The protein below binds the small molecule below.
Small molecule (SMILES): C[C@@H](O)[C@H](NC(=O)[C@@H]1CCCN1)C(=O)N[C@H](C=O)COP(=O)(O)O

Binding-site contacts:
Ligand atom CB contacts residue ARG648 of chain 1.A at 4.2 Å.
Ligand atom OG contacts residue ARG648 of chain 1.A at 3.8 Å.
Ligand atom CB contacts residue LEU427 of chain 1.A at 3.9 Å (hydrophobic).
Ligand atom P contacts residue LYS645 of chain 1.A at 3.7 Å.
Ligand atom CB contacts residue LEU427 of chain 1.A at 4.5 Å (hydrophobic).
Ligand atom O2P contacts residue LEU427 of chain 1.A at 3.8 Å.
Ligand atom CA contacts residue GLU459 of chain 1.A at 4.2 Å.
Ligand atom CB contacts residue TYR462 of chain 1.A at 4.5 Å (hydrophobic).
Ligand atom C contacts residue LEU427 of chain 1.A at 3.6 Å (hydrophobic).
Ligand atom C contacts residue LEU427 of chain 1.A at 4.0 Å (hydrophobic).
Ligand atom O contacts residue LEU427 of chain 1.A at 4.0 Å.
Ligand atom CA contacts residue LEU427 of chain 1.A at 4.0 Å (hydrophobic).
Ligand atom CG contacts residue TYR462 of chain 1.A at 4.3 Å (hydrophobic).
Ligand atom O3P contacts residue LYS645 of chain 1.A at 2.7 Å (salt-bridge).
Ligand atom O3P contacts residue ARG648 of chain 1.A at 4.2 Å.
Ligand atom O2P contacts residue LYS645 of chain 1.A at 3.6 Å.
Ligand atom CG contacts residue GLU459 of chain 1.A at 4.1 Å.
Ligand atom N contacts residue LEU427 of chain 1.A at 4.1 Å.
Ligand atom P contacts residue ARG648 of chain 1.A at 4.2 Å.
Ligand atom O contacts residue LEU427 of chain 1.A at 3.6 Å.
Ligand atom O2P contacts residue ARG648 of chain 1.A at 3.3 Å (salt-bridge).
Ligand atom O2P contacts residue THR426 of chain 1.A at 4.0 Å.
Ligand atom O contacts residue ARG648 of chain 1.A at 4.2 Å.
Ligand atom CB contacts residue GLU459 of chain 1.A at 3.9 Å.
Ligand atom CG contacts residue ASN458 of chain 1.A at 4.2 Å.
Ligand atom N contacts residue LEU427 of chain 1.A at 4.0 Å.

Sequence of chain 1.A:
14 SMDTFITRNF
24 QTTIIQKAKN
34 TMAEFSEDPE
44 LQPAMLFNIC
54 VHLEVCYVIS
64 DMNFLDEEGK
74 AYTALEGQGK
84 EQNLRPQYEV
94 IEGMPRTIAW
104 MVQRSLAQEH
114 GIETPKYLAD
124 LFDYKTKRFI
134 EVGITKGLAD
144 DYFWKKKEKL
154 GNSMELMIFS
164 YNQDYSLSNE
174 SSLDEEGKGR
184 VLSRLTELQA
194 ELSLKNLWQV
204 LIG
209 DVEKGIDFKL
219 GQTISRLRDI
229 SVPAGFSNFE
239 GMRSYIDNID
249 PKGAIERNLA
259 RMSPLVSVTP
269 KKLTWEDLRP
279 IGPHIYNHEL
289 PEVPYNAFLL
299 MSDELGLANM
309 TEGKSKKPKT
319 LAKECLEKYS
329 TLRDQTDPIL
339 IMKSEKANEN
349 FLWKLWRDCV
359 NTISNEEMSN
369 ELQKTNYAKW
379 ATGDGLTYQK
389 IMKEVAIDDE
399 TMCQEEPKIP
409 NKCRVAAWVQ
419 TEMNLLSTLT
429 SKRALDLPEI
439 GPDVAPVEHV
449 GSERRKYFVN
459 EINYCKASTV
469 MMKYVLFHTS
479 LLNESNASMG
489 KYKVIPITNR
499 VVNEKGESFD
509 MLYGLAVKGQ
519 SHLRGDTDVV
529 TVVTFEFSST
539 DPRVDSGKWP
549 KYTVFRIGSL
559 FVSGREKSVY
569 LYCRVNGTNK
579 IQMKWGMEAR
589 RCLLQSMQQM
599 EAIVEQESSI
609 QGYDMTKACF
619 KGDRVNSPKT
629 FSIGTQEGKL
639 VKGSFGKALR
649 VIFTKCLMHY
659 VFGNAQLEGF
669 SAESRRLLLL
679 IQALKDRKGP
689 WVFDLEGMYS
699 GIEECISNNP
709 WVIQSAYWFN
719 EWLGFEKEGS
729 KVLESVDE